Binding-site contacts:
Ligand atom C3 contacts residue HIS149 of chain 6.E at 4.5 Å.
Ligand atom O7 contacts residue HIS149 of chain 6.E at 3.6 Å.
Ligand atom C1 contacts residue HIS158 of chain 6.E at 3.9 Å.
Ligand atom N2 contacts residue ASN153 of chain 6.E at 2.9 Å (h-bond).
Ligand atom C8 contacts residue ASN153 of chain 6.E at 4.0 Å.
Ligand atom C8 contacts residue GLY102 of chain 6.C at 3.3 Å.
Ligand atom C2 contacts residue ASN153 of chain 6.E at 2.4 Å.
Ligand atom C2 contacts residue HIS149 of chain 6.E at 3.7 Å.
Ligand atom O5 contacts residue ASN153 of chain 6.E at 2.3 Å (h-bond).
Ligand atom O3 contacts residue HIS149 of chain 6.E at 4.2 Å.
Ligand atom O5 contacts residue HIS149 of chain 6.E at 3.5 Å (h-bond).
Ligand atom O6 contacts residue GLY156 of chain 6.E at 4.5 Å.
Ligand atom O7 contacts residue ASN153 of chain 6.E at 3.3 Å (h-bond).
Ligand atom C3 contacts residue ASN153 of chain 6.E at 3.8 Å.
Ligand atom C1 contacts residue HIS149 of chain 6.E at 3.6 Å.
Ligand atom C1 contacts residue ASN153 of chain 6.E at 1.4 Å.
Ligand atom C5 contacts residue ASN153 of chain 6.E at 3.6 Å.
Ligand atom C4 contacts residue ASN153 of chain 6.E at 4.2 Å.
Ligand atom C4 contacts residue HIS149 of chain 6.E at 4.4 Å.
Ligand atom C7 contacts residue HIS149 of chain 6.E at 4.5 Å.
Ligand atom C7 contacts residue ASN153 of chain 6.E at 3.3 Å.
Ligand atom C6 contacts residue HIS158 of chain 6.E at 4.0 Å.
Ligand atom C5 contacts residue HIS149 of chain 6.E at 4.4 Å.
Ligand atom O5 contacts residue THR155 of chain 6.E at 4.3 Å.
Ligand atom O5 contacts residue HIS158 of chain 6.E at 3.1 Å (h-bond).
Ligand atom O6 contacts residue ASN153 of chain 6.E at 4.5 Å.
Ligand atom O6 contacts residue HIS149 of chain 6.E at 3.0 Å (h-bond).
Ligand atom C1 contacts residue THR155 of chain 6.E at 4.0 Å.
Ligand atom C5 contacts residue HIS158 of chain 6.E at 4.2 Å.
Ligand atom O6 contacts residue HIS158 of chain 6.E at 2.8 Å (h-bond).
Ligand atom C6 contacts residue HIS149 of chain 6.E at 4.2 Å.

Sequence of chain 6.E:
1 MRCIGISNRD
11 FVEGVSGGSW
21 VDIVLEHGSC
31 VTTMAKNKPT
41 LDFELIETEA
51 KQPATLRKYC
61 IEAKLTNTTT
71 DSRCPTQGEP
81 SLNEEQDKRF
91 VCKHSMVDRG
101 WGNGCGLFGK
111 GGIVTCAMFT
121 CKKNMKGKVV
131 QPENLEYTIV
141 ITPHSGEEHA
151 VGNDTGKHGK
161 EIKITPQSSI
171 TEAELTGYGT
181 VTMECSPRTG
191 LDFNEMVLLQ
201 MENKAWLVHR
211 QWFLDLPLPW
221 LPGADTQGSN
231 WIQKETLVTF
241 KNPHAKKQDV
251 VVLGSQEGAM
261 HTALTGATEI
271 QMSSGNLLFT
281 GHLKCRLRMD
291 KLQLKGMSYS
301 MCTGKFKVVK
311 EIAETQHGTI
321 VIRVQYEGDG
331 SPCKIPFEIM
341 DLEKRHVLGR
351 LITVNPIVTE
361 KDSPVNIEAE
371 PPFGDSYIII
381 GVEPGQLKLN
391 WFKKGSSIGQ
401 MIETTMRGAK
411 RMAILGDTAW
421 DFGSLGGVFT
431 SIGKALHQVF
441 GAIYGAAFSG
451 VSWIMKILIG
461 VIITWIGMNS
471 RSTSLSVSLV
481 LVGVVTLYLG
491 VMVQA

A protein and the small-molecule ligand that binds it are described below.
Small molecule (SMILES): CC(=O)N[C@H]1[C@H](O[C@H]2[C@H](O)[C@@H](NC(C)=O)CO[C@@H]2CO)O[C@H](CO)[C@@H](O)[C@@H]1O

Sequence of chain 6.C:
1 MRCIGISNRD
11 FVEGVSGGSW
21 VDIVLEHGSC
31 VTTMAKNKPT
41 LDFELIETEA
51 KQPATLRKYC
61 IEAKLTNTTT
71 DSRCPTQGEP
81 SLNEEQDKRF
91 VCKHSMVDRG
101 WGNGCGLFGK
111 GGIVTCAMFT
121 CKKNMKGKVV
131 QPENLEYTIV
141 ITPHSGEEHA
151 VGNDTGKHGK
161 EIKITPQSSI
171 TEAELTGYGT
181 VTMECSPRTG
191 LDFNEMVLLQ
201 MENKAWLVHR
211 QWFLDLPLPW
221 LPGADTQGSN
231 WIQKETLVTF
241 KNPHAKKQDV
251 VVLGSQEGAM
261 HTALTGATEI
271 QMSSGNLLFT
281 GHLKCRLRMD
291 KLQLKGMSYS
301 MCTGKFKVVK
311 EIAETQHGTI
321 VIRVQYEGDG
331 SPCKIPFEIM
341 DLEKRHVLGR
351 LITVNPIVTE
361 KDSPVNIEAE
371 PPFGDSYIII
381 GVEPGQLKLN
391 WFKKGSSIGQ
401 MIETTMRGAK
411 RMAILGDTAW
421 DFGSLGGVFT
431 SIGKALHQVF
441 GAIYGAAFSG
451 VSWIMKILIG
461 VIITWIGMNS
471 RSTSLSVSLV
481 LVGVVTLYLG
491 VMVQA